This small molecule binds to this protein.
Small molecule (SMILES): O=c1ccn([C@@H]2O[C@H](CO[P](=O)(O)O[C@H]3[C@@H](O)[C@H](n4ccc(=O)[nH]c4=O)O[C@@H]3CO[P](=O)(O)O[C@H]3[C@@H](O)[C@H](n4ccc(=O)[nH]c4=O)O[C@@H]3COP(=O)=O)[C@@H](OP(=O)(O)O)[C@H]2O)c(=O)[nH]1

Binding-site contacts:
Ligand atom O4 contacts residue GLY79 of chain 1.B at 3.5 Å.
Ligand atom O2 contacts residue ILE71 of chain 1.B at 3.5 Å.
Ligand atom O2 contacts residue CYS9 of chain 1.B at 2.8 Å (h-bond).
Ligand atom N3 contacts residue VAL70 of chain 1.B at 2.8 Å (h-bond).
Ligand atom OP2 contacts residue ARG55 of chain 1.C at 2.9 Å (salt-bridge).
Ligand atom O5' contacts residue LYS69 of chain 1.B at 3.5 Å (salt-bridge).
Ligand atom C2 contacts residue VAL70 of chain 1.B at 3.4 Å (hydrophobic).
Ligand atom O3' contacts residue VAL7 of chain 1.B at 3.1 Å (h-bond).
Ligand atom N3 contacts residue CYS9 of chain 1.B at 2.8 Å (h-bond).
Ligand atom O4 contacts residue PRO14 of chain 1.C at 3.2 Å.
Ligand atom C2 contacts residue CYS9 of chain 1.B at 3.6 Å (hydrophobic).
Ligand atom O2' contacts residue VAL7 of chain 1.B at 2.6 Å (h-bond).
Ligand atom C6 contacts residue THR75 of chain 1.B at 3.5 Å.
Ligand atom OP2 contacts residue VAL7 of chain 1.B at 3.0 Å (h-bond).
Ligand atom OP1 contacts residue LYS69 of chain 1.B at 3.2 Å.
Ligand atom O2 contacts residue PHE8 of chain 1.B at 3.4 Å.
Ligand atom O4 contacts residue THR75 of chain 1.B at 2.6 Å (h-bond).
Ligand atom C5 contacts residue THR75 of chain 1.B at 3.5 Å.
Ligand atom OP1 contacts residue GLN54 of chain 1.C at 3.0 Å (h-bond).
Ligand atom OP2 contacts residue THR6 of chain 1.B at 3.5 Å.
Ligand atom OP1 contacts residue THR6 of chain 1.B at 3.5 Å.
Ligand atom C4 contacts residue ASP57 of chain 1.C at 3.4 Å.
Ligand atom O2' contacts residue PHE8 of chain 1.B at 3.5 Å.
Ligand atom O4 contacts residue ASP57 of chain 1.C at 3.4 Å (salt-bridge).
Ligand atom P contacts residue LYS69 of chain 1.B at 3.6 Å.
Ligand atom O4 contacts residue ARG55 of chain 1.C at 3.6 Å (salt-bridge).
Ligand atom OP2 contacts residue LYS69 of chain 1.B at 2.5 Å (salt-bridge).
Ligand atom OP1 contacts residue ARG55 of chain 1.C at 3.0 Å (salt-bridge).
Ligand atom C2' contacts residue GLN54 of chain 1.C at 3.5 Å.
Ligand atom O4 contacts residue LEU72 of chain 1.B at 3.0 Å (h-bond).
Ligand atom O2 contacts residue VAL70 of chain 1.B at 3.2 Å (h-bond).
Ligand atom O2 contacts residue ASP57 of chain 1.C at 3.5 Å (salt-bridge).
Ligand atom O2' contacts residue PRO14 of chain 1.C at 3.2 Å.
Ligand atom O2' contacts residue GLN54 of chain 1.C at 2.8 Å (h-bond).
Ligand atom C4 contacts residue ARG55 of chain 1.C at 3.4 Å.
Ligand atom C2 contacts residue ASP57 of chain 1.C at 3.5 Å.
Ligand atom N3 contacts residue LEU76 of chain 1.B at 3.5 Å.
Ligand atom N3 contacts residue ASP57 of chain 1.C at 2.6 Å (salt-bridge).
Ligand atom C2' contacts residue VAL7 of chain 1.B at 3.5 Å (hydrophobic).
Ligand atom C4 contacts residue THR75 of chain 1.B at 3.4 Å.

Sequence of chain 1.C:
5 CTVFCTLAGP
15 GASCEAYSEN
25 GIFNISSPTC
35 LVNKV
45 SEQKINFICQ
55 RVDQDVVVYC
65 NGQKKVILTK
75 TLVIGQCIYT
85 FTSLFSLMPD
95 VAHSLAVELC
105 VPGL

Sequence of chain 1.B:
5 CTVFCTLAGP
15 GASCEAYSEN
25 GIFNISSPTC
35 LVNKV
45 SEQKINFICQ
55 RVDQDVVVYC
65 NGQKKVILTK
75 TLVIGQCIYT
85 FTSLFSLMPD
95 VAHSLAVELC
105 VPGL